Sequence of chain 1.C:
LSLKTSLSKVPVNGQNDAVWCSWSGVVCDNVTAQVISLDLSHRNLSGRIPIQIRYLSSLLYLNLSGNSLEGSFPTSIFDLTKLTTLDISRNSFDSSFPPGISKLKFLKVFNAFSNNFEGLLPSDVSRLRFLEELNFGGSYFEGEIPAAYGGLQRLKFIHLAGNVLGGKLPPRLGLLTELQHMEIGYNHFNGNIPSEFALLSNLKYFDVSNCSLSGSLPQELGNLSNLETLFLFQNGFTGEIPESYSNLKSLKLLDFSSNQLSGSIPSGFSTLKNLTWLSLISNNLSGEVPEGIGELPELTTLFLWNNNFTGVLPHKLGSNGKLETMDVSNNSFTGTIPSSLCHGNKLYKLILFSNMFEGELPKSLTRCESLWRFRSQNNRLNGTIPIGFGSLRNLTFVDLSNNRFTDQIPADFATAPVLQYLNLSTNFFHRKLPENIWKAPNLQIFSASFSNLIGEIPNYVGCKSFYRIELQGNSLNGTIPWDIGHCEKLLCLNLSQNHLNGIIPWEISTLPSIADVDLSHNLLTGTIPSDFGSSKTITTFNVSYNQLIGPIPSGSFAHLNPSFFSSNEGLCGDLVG

The protein below binds the small molecule below.
Small molecule (SMILES): CC(=O)N[C@@H]1[C@@H](O)[C@H](O)[C@@H](CO)O[C@H]1O

Binding-site contacts:
Ligand atom C1 contacts residue TYR440 of chain 1.C at 4.1 Å (hydrophobic).
Ligand atom O7 contacts residue TYR440 of chain 1.C at 2.7 Å (h-bond).
Ligand atom C8 contacts residue ILE464 of chain 1.C at 3.6 Å (hydrophobic).
Ligand atom C1 contacts residue SER420 of chain 1.C at 4.1 Å.
Ligand atom C6 contacts residue SER420 of chain 1.C at 3.8 Å.
Ligand atom C8 contacts residue SER466 of chain 1.C at 4.0 Å.
Ligand atom C1 contacts residue SER444 of chain 1.C at 4.2 Å.
Ligand atom C8 contacts residue GLU489 of chain 1.C at 3.3 Å.
Ligand atom C5 contacts residue SER420 of chain 1.C at 4.1 Å.
Ligand atom C8 contacts residue ARG487 of chain 1.C at 3.8 Å.
Ligand atom O6 contacts residue ASN421 of chain 1.C at 3.9 Å.
Ligand atom C7 contacts residue GLU489 of chain 1.C at 3.9 Å.
Ligand atom C2 contacts residue TYR440 of chain 1.C at 4.0 Å (hydrophobic).
Ligand atom C3 contacts residue ASN442 of chain 1.C at 3.8 Å.
Ligand atom C7 contacts residue SER466 of chain 1.C at 4.1 Å.
Ligand atom O5 contacts residue SER420 of chain 1.C at 3.2 Å (h-bond).
Ligand atom C5 contacts residue ASN442 of chain 1.C at 3.7 Å.
Ligand atom C7 contacts residue TYR440 of chain 1.C at 3.6 Å (hydrophobic).
Ligand atom C6 contacts residue THR445 of chain 1.C at 4.1 Å.
Ligand atom C1 contacts residue ASN442 of chain 1.C at 1.4 Å.
Ligand atom C2 contacts residue ASN442 of chain 1.C at 2.5 Å.
Ligand atom O7 contacts residue ASN442 of chain 1.C at 3.6 Å.
Ligand atom O6 contacts residue SER420 of chain 1.C at 2.6 Å (h-bond).
Ligand atom N2 contacts residue TYR440 of chain 1.C at 4.1 Å.
Ligand atom N2 contacts residue SER466 of chain 1.C at 3.3 Å (h-bond).
Ligand atom N2 contacts residue GLU489 of chain 1.C at 3.4 Å (salt-bridge).
Ligand atom C6 contacts residue SER444 of chain 1.C at 3.8 Å.
Ligand atom O5 contacts residue SER444 of chain 1.C at 3.9 Å.
Ligand atom O5 contacts residue ASN442 of chain 1.C at 2.3 Å (h-bond).
Ligand atom C5 contacts residue SER444 of chain 1.C at 3.8 Å.
Ligand atom N2 contacts residue ASN442 of chain 1.C at 3.1 Å (h-bond).
Ligand atom C7 contacts residue ASN442 of chain 1.C at 3.6 Å.
Ligand atom C1 contacts residue SER466 of chain 1.C at 3.4 Å.
Ligand atom C2 contacts residue SER466 of chain 1.C at 3.9 Å.
Ligand atom C4 contacts residue ASN442 of chain 1.C at 4.2 Å.